Binding-site contacts:
Ligand atom O5 contacts residue ASN57 of chain 2.A at 2.4 Å (h-bond).
Ligand atom O7 contacts residue ASN57 of chain 2.A at 3.5 Å (h-bond).
Ligand atom C2 contacts residue ASN57 of chain 2.A at 2.6 Å.
Ligand atom C5 contacts residue SER59 of chain 2.A at 4.1 Å.
Ligand atom C5 contacts residue ASN57 of chain 2.A at 3.6 Å.
Ligand atom C4 contacts residue ASN57 of chain 2.A at 4.2 Å.
Ligand atom C1 contacts residue LEU60 of chain 2.A at 4.5 Å (hydrophobic).
Ligand atom N2 contacts residue ASN57 of chain 2.A at 3.0 Å (h-bond).
Ligand atom C7 contacts residue ASN57 of chain 2.A at 3.4 Å.
Ligand atom O6 contacts residue LEU60 of chain 2.A at 3.6 Å.
Ligand atom O5 contacts residue SER59 of chain 2.A at 4.1 Å.
Ligand atom C5 contacts residue LEU60 of chain 2.A at 4.3 Å (hydrophobic).
Ligand atom C3 contacts residue ASN57 of chain 2.A at 3.9 Å.
Ligand atom O5 contacts residue LEU60 of chain 2.A at 3.5 Å.
Ligand atom C1 contacts residue ASN57 of chain 2.A at 1.4 Å.
Ligand atom C6 contacts residue LEU60 of chain 2.A at 3.8 Å (hydrophobic).
Ligand atom C1 contacts residue SER59 of chain 2.A at 4.2 Å.

The protein below binds the small molecule below.
Small molecule (SMILES): CC(=O)N[C@@H]1[C@@H](O)[C@H](O)[C@@H](CO)O[C@H]1O

Sequence of chain 2.A:
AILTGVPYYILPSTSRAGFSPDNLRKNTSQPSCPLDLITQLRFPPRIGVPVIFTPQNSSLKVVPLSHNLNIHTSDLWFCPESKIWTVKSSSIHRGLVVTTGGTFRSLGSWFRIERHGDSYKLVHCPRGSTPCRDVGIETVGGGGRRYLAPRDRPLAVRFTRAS